Binding-site contacts:
Ligand atom C1 contacts residue ASN464 of chain 1.A at 1.4 Å.
Ligand atom O7 contacts residue ASN464 of chain 1.A at 2.7 Å (h-bond).
Ligand atom C8 contacts residue ASN464 of chain 1.A at 4.3 Å.
Ligand atom O5 contacts residue ASN464 of chain 1.A at 2.4 Å (h-bond).
Ligand atom C4 contacts residue ASN464 of chain 1.A at 4.2 Å.
Ligand atom C1 contacts residue SER462 of chain 1.A at 4.3 Å.
Ligand atom N2 contacts residue ASN464 of chain 1.A at 2.8 Å (h-bond).
Ligand atom C8 contacts residue SER462 of chain 1.A at 4.4 Å.
Ligand atom C7 contacts residue ASN464 of chain 1.A at 3.0 Å.
Ligand atom C7 contacts residue SER462 of chain 1.A at 4.4 Å.
Ligand atom N2 contacts residue SER462 of chain 1.A at 3.9 Å.
Ligand atom C3 contacts residue ASN464 of chain 1.A at 3.7 Å.
Ligand atom C2 contacts residue ASN464 of chain 1.A at 2.4 Å.
Ligand atom C5 contacts residue ASN464 of chain 1.A at 3.7 Å.

Sequence of chain 1.A:
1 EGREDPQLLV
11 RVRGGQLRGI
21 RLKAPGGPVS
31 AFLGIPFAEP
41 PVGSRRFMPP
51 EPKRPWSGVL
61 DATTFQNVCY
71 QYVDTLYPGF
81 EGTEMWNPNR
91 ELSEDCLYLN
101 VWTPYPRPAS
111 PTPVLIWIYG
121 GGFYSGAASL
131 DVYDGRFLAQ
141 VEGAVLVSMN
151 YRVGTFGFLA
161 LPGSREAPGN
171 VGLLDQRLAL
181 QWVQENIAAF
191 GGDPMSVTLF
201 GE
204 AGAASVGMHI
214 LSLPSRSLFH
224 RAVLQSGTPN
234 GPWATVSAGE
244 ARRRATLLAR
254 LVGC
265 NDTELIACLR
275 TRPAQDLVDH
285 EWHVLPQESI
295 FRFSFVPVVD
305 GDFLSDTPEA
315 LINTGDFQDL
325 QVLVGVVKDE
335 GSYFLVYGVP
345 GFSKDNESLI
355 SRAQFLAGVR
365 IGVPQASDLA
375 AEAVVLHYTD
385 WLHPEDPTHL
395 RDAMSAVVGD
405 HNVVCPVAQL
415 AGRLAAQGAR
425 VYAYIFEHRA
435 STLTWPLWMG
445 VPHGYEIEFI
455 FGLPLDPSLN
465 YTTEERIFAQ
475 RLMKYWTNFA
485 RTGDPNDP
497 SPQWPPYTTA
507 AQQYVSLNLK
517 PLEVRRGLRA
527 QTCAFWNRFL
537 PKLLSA

The small molecule below binds the protein below.
Small molecule (SMILES): CC(=O)N[C@@H]1[C@@H](O)[C@H](O)[C@@H](CO)O[C@H]1O